Sequence of chain 1.B:
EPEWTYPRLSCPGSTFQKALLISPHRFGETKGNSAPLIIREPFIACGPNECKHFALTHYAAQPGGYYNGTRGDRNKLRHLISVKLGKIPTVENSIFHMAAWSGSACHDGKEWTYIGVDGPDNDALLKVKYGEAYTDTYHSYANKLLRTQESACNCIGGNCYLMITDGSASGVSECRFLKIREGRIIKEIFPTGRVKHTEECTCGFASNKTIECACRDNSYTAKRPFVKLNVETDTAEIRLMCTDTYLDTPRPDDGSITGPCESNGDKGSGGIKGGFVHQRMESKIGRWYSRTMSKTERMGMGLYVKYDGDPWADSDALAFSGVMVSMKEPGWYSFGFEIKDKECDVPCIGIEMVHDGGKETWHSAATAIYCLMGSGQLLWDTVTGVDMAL

Binding-site contacts:
Ligand atom O7 contacts residue GLY145 of chain 1.B at 4.0 Å.
Ligand atom C7 contacts residue GLY145 of chain 1.B at 4.5 Å.
Ligand atom C5 contacts residue ASN144 of chain 1.B at 3.2 Å.
Ligand atom C7 contacts residue ASN144 of chain 1.B at 4.0 Å.
Ligand atom C6 contacts residue ASN144 of chain 1.B at 4.2 Å.
Ligand atom C1 contacts residue ASN144 of chain 1.B at 1.4 Å.
Ligand atom O7 contacts residue ASN144 of chain 1.B at 3.5 Å (h-bond).
Ligand atom O6 contacts residue ASN144 of chain 1.B at 3.9 Å.
Ligand atom C3 contacts residue ASN144 of chain 1.B at 3.9 Å.
Ligand atom O5 contacts residue ASN144 of chain 1.B at 2.2 Å (h-bond).
Ligand atom C2 contacts residue ASN144 of chain 1.B at 2.9 Å.
Ligand atom N2 contacts residue ASN144 of chain 1.B at 3.5 Å (h-bond).
Ligand atom C4 contacts residue ASN144 of chain 1.B at 4.2 Å.

A protein and the small-molecule ligand that binds it are described below.
Small molecule (SMILES): CC(=O)N[C@@H]1[C@@H](O)[C@H](O)[C@@H](CO)O[C@H]1O